Sequence of chain 1.A:
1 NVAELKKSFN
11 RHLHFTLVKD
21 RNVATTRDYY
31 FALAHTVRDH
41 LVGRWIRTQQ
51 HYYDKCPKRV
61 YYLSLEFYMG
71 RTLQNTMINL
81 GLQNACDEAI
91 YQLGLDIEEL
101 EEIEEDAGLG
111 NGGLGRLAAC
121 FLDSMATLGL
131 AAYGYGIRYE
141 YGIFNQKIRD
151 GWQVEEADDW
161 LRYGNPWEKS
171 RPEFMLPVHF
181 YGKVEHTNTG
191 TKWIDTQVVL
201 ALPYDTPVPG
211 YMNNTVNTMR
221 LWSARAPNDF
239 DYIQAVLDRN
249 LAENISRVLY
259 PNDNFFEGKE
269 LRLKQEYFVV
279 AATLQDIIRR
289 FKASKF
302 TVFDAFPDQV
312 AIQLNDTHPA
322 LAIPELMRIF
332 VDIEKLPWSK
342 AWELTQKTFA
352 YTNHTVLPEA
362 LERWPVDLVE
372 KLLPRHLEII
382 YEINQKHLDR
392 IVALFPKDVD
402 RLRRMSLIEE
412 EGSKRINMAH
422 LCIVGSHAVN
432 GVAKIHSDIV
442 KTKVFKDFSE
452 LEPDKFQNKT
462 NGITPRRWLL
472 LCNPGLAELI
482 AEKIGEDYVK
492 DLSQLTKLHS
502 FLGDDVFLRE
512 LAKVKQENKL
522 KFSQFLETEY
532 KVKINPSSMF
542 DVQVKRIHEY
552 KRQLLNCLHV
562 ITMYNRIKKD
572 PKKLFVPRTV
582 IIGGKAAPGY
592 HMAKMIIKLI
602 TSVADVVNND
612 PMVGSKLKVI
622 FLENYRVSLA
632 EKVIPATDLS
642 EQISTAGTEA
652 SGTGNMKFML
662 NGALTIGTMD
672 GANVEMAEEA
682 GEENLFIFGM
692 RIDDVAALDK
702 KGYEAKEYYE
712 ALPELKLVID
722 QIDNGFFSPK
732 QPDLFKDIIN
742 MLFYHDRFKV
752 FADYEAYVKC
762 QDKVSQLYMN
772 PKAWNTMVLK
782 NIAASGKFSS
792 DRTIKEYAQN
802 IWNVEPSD

This small molecule binds to this protein.
Small molecule (SMILES): O=C(O)c1ccccc1-n1cc(C(=O)O)c(=O)c2cc(Nc3c(F)cc(F)cc3Cl)c(Cl)cc21

Binding-site contacts:
Ligand atom C31 contacts residue TYR53 of chain 1.B at 3.6 Å (hydrophobic).
Ligand atom F9 contacts residue LYS19 of chain 1.A at 2.8 Å.
Ligand atom F11 contacts residue ARG171 of chain 1.B at 3.7 Å.
Ligand atom C4 contacts residue VAL18 of chain 1.A at 3.8 Å (hydrophobic).
Ligand atom CL29 contacts residue ILE46 of chain 1.B at 3.7 Å.
Ligand atom C15 contacts residue VAL23 of chain 1.A at 3.6 Å (hydrophobic).
Ligand atom C6 contacts residue ARG171 of chain 1.B at 3.3 Å.
Ligand atom O27 contacts residue ARG220 of chain 1.B at 2.9 Å (salt-bridge).
Ligand atom CL29 contacts residue VAL23 of chain 1.A at 3.5 Å.
Ligand atom C6 contacts residue VAL18 of chain 1.A at 3.7 Å (hydrophobic).
Ligand atom C26 contacts residue ARG288 of chain 1.B at 3.4 Å.
Ligand atom C34 contacts residue VAL23 of chain 1.A at 3.7 Å (hydrophobic).
Ligand atom F11 contacts residue TRP45 of chain 1.B at 3.3 Å.
Ligand atom C2 contacts residue VAL18 of chain 1.A at 3.1 Å (hydrophobic).
Ligand atom CL12 contacts residue GLN49 of chain 1.B at 3.7 Å.
Ligand atom F9 contacts residue VAL18 of chain 1.A at 3.0 Å.
Ligand atom O27 contacts residue ARG288 of chain 1.B at 2.9 Å (salt-bridge).
Ligand atom F11 contacts residue ASP205 of chain 1.B at 3.4 Å.
Ligand atom C26 contacts residue ARG287 of chain 1.B at 3.7 Å.
Ligand atom C3 contacts residue VAL18 of chain 1.A at 3.6 Å (hydrophobic).
Ligand atom O41 contacts residue VAL23 of chain 1.A at 3.7 Å.
Ligand atom O27 contacts residue ARG287 of chain 1.B at 3.6 Å (salt-bridge).
Ligand atom O42 contacts residue ARG287 of chain 1.B at 3.3 Å (salt-bridge).
Ligand atom O25 contacts residue ARG220 of chain 1.B at 3.1 Å (salt-bridge).
Ligand atom C24 contacts residue ARG171 of chain 1.B at 3.8 Å.
Ligand atom C14 contacts residue VAL23 of chain 1.A at 3.7 Å (hydrophobic).
Ligand atom O42 contacts residue ARG288 of chain 1.B at 2.7 Å (salt-bridge).
Ligand atom C4 contacts residue TRP45 of chain 1.B at 3.5 Å (hydrophobic).
Ligand atom F9 contacts residue ARG171 of chain 1.B at 3.4 Å.
Ligand atom C32 contacts residue TYR53 of chain 1.B at 3.7 Å (hydrophobic).
Ligand atom C33 contacts residue VAL23 of chain 1.A at 3.5 Å (hydrophobic).
Ligand atom F9 contacts residue LEU17 of chain 1.A at 3.4 Å.
Ligand atom C1 contacts residue ARG171 of chain 1.B at 3.5 Å.
Ligand atom N10 contacts residue VAL18 of chain 1.A at 2.8 Å (h-bond).
Ligand atom C1 contacts residue VAL18 of chain 1.A at 3.2 Å (hydrophobic).
Ligand atom F11 contacts residue LYS169 of chain 1.B at 3.2 Å.
Ligand atom O27 contacts residue PHE174 of chain 1.B at 3.7 Å.
Ligand atom CL12 contacts residue TRP45 of chain 1.B at 3.5 Å.
Ligand atom O25 contacts residue ARG171 of chain 1.B at 2.8 Å (salt-bridge).
Ligand atom C18 contacts residue ARG171 of chain 1.B at 3.6 Å.

Sequence of chain 1.B:
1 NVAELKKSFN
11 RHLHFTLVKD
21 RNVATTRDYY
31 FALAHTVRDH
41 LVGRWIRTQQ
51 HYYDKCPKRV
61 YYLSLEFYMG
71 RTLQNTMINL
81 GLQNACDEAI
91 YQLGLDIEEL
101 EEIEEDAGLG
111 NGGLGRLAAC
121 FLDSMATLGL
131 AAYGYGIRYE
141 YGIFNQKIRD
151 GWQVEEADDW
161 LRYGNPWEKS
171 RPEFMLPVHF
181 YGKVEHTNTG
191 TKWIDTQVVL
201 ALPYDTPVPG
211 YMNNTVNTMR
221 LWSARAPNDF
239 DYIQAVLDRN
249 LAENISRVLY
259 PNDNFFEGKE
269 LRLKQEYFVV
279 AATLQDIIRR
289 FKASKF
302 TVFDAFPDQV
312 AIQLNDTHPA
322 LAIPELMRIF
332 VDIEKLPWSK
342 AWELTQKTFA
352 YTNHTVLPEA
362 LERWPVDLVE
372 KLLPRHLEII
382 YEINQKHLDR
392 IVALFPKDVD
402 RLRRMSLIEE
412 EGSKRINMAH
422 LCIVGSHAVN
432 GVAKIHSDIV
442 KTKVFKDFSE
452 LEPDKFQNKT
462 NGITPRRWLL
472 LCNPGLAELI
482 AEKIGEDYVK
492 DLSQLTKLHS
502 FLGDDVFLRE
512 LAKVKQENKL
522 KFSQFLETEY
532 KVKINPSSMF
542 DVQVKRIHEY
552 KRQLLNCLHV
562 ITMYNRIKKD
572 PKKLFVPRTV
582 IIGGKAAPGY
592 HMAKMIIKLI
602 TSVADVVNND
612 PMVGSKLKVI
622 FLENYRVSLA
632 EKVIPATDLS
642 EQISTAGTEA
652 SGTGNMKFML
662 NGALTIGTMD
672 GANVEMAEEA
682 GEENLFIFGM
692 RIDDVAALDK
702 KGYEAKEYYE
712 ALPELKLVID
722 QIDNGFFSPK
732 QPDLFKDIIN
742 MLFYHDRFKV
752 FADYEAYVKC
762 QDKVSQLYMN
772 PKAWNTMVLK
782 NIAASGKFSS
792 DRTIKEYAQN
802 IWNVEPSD